The small molecule below binds the protein below.
Small molecule (SMILES): CN(C)CCCC(=O)N1CCC[C@H]1c1nc(-c2ccc(C(=O)Nc3nccs3)cc2)c2c(N)nccn12

Sequence of chain 1.A:
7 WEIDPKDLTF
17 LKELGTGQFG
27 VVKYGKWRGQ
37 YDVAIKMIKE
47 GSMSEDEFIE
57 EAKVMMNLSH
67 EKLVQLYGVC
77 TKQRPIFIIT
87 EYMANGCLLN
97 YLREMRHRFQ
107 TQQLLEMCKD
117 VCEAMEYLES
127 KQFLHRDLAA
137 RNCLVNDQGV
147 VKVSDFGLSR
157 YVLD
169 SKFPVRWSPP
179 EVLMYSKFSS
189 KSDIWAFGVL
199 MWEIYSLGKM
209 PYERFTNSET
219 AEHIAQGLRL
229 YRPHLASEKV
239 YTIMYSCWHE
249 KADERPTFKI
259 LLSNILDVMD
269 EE

Binding-site contacts:
Ligand atom C32 contacts residue TYR37 of chain 1.A at 3.8 Å (hydrophobic).
Ligand atom C21 contacts residue TYR73 of chain 1.A at 3.6 Å (hydrophobic).
Ligand atom C27 contacts residue SER65 of chain 1.A at 4.2 Å.
Ligand atom C5 contacts residue TYR73 of chain 1.A at 3.6 Å (hydrophobic).
Ligand atom C13 contacts residue TYR37 of chain 1.A at 3.7 Å (hydrophobic).
Ligand atom N8 contacts residue TYR73 of chain 1.A at 3.8 Å.
Ligand atom C20 contacts residue GLN71 of chain 1.A at 3.9 Å.
Ligand atom N1 contacts residue ILE9 of chain 1.A at 4.1 Å.
Ligand atom C4 contacts residue TYR73 of chain 1.A at 3.6 Å (hydrophobic).
Ligand atom C2 contacts residue TYR73 of chain 1.A at 4.2 Å (hydrophobic).
Ligand atom S26 contacts residue SER65 of chain 1.A at 3.7 Å.
Ligand atom C28 contacts residue SER65 of chain 1.A at 4.0 Å.
Ligand atom C22 contacts residue SER65 of chain 1.A at 4.2 Å.
Ligand atom C30 contacts residue TYR37 of chain 1.A at 3.9 Å (hydrophobic).
Ligand atom N14 contacts residue TYR37 of chain 1.A at 3.8 Å.
Ligand atom C16 contacts residue TYR73 of chain 1.A at 3.8 Å (hydrophobic).
Ligand atom C12 contacts residue TYR37 of chain 1.A at 4.0 Å (hydrophobic).
Ligand atom C9 contacts residue TYR73 of chain 1.A at 3.4 Å (hydrophobic).
Ligand atom C10 contacts residue TYR37 of chain 1.A at 4.3 Å (hydrophobic).
Ligand atom C11 contacts residue TRP33 of chain 1.A at 4.2 Å (hydrophobic).
Ligand atom C2 contacts residue ILE9 of chain 1.A at 3.9 Å (hydrophobic).
Ligand atom C7 contacts residue TYR73 of chain 1.A at 4.1 Å (hydrophobic).
Ligand atom C21 contacts residue GLN71 of chain 1.A at 4.1 Å.
Ligand atom N15 contacts residue TYR73 of chain 1.A at 3.1 Å (h-bond).
Ligand atom O24 contacts residue SER65 of chain 1.A at 4.2 Å.
Ligand atom N29 contacts residue SER65 of chain 1.A at 3.8 Å.
Ligand atom C25 contacts residue SER65 of chain 1.A at 3.4 Å.
Ligand atom N6 contacts residue TYR73 of chain 1.A at 4.0 Å.
Ligand atom C12 contacts residue ASP38 of chain 1.A at 4.0 Å.
Ligand atom C12 contacts residue TYR73 of chain 1.A at 3.4 Å (hydrophobic).
Ligand atom C31 contacts residue TYR37 of chain 1.A at 3.5 Å (hydrophobic).
Ligand atom N1 contacts residue TYR73 of chain 1.A at 3.4 Å (h-bond).
Ligand atom O37 contacts residue TRP33 of chain 1.A at 3.9 Å.
Ligand atom C2 contacts residue TRP33 of chain 1.A at 3.7 Å (hydrophobic).
Ligand atom C3 contacts residue TRP33 of chain 1.A at 3.6 Å (hydrophobic).
Ligand atom C11 contacts residue VAL39 of chain 1.A at 4.0 Å (hydrophobic).
Ligand atom C11 contacts residue TYR73 of chain 1.A at 3.9 Å (hydrophobic).
Ligand atom C11 contacts residue TYR37 of chain 1.A at 3.8 Å (hydrophobic).
Ligand atom N23 contacts residue SER65 of chain 1.A at 3.8 Å.
Ligand atom C10 contacts residue TRP33 of chain 1.A at 3.8 Å (hydrophobic).